A protein and the small-molecule ligand that binds it are described below.
Small molecule (SMILES): O=S(=O)(O)c1cc(NCS)ccc1CCc1ccc(NCS)cc1S(=O)(=O)O

Sequence of chain 1.A:
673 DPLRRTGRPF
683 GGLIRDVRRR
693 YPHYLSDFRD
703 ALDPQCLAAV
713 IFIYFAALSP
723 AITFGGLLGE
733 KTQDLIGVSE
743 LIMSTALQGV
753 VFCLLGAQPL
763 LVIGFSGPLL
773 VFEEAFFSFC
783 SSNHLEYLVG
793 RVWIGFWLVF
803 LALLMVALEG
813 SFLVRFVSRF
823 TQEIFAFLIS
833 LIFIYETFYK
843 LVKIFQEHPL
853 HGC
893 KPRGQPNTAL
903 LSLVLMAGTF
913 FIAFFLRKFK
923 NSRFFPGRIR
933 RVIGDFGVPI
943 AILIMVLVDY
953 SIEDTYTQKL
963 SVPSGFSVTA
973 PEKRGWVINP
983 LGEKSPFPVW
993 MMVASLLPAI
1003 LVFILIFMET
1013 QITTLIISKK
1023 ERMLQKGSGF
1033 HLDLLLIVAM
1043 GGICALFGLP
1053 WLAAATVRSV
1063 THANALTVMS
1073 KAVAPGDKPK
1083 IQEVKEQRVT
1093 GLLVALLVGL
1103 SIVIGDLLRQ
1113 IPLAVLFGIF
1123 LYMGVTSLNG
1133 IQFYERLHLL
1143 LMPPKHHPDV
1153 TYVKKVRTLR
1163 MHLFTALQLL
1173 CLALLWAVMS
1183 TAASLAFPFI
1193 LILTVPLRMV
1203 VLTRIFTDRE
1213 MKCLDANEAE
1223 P

Binding-site contacts:
Ligand atom OAB contacts residue ILE834 of chain 1.A at 3.6 Å.
Ligand atom CAY contacts residue PHE726 of chain 1.A at 4.0 Å (hydrophobic).
Ligand atom CAZ contacts residue GLY769 of chain 1.A at 4.3 Å.
Ligand atom CAQ contacts residue GLY769 of chain 1.A at 4.2 Å.
Ligand atom CAR contacts residue GLU838 of chain 1.A at 3.1 Å.
Ligand atom CAQ contacts residue GLU838 of chain 1.A at 3.9 Å.
Ligand atom SAH contacts residue PHE1189 of chain 1.A at 4.2 Å.
Ligand atom SAH contacts residue SER1186 of chain 1.A at 2.9 Å (h-bond).
Ligand atom OAE contacts residue ILE834 of chain 1.A at 4.3 Å.
Ligand atom CAJ contacts residue SER1186 of chain 1.A at 4.4 Å.
Ligand atom CAM contacts residue PHE726 of chain 1.A at 4.2 Å (hydrophobic).
Ligand atom CAQ contacts residue PHE726 of chain 1.A at 4.2 Å (hydrophobic).
Ligand atom OAE contacts residue PHE835 of chain 1.A at 3.3 Å.
Ligand atom CAU contacts residue GLU838 of chain 1.A at 4.0 Å.
Ligand atom CAL contacts residue MET1181 of chain 1.A at 3.6 Å (hydrophobic).
Ligand atom CAK contacts residue GLU838 of chain 1.A at 4.2 Å.
Ligand atom SAG contacts residue THR725 of chain 1.A at 3.9 Å.
Ligand atom NAS contacts residue LYS842 of chain 1.A at 3.6 Å.
Ligand atom CAJ contacts residue MET1181 of chain 1.A at 3.9 Å (hydrophobic).
Ligand atom CAP contacts residue VAL773 of chain 1.A at 3.9 Å (hydrophobic).
Ligand atom CAJ contacts residue PRO770 of chain 1.A at 3.6 Å (hydrophobic).
Ligand atom CAW contacts residue GLU838 of chain 1.A at 3.5 Å.
Ligand atom CAN contacts residue MET1181 of chain 1.A at 4.3 Å (hydrophobic).
Ligand atom NAT contacts residue VAL773 of chain 1.A at 4.2 Å.
Ligand atom CAO contacts residue GLU838 of chain 1.A at 3.9 Å.
Ligand atom OAD contacts residue VAL773 of chain 1.A at 4.1 Å.
Ligand atom CAX contacts residue GLU838 of chain 1.A at 4.3 Å.
Ligand atom OAA contacts residue PHE726 of chain 1.A at 3.8 Å.
Ligand atom CAW contacts residue PHE726 of chain 1.A at 3.9 Å (hydrophobic).
Ligand atom OAF contacts residue LEU772 of chain 1.A at 4.3 Å.
Ligand atom CAP contacts residue GLY769 of chain 1.A at 4.4 Å.
Ligand atom NAS contacts residue GLU838 of chain 1.A at 4.1 Å.
Ligand atom OAB contacts residue GLU838 of chain 1.A at 4.1 Å.
Ligand atom CAY contacts residue GLU838 of chain 1.A at 3.8 Å.
Ligand atom CAV contacts residue MET1181 of chain 1.A at 4.1 Å (hydrophobic).
Ligand atom SAH contacts residue PRO770 of chain 1.A at 4.1 Å.
Ligand atom SBA contacts residue ILE834 of chain 1.A at 4.4 Å.
Ligand atom CAM contacts residue GLU838 of chain 1.A at 3.8 Å.
Ligand atom NAT contacts residue MET1181 of chain 1.A at 3.8 Å.
Ligand atom CAI contacts residue LYS842 of chain 1.A at 3.1 Å.